Sequence of chain 1.I:
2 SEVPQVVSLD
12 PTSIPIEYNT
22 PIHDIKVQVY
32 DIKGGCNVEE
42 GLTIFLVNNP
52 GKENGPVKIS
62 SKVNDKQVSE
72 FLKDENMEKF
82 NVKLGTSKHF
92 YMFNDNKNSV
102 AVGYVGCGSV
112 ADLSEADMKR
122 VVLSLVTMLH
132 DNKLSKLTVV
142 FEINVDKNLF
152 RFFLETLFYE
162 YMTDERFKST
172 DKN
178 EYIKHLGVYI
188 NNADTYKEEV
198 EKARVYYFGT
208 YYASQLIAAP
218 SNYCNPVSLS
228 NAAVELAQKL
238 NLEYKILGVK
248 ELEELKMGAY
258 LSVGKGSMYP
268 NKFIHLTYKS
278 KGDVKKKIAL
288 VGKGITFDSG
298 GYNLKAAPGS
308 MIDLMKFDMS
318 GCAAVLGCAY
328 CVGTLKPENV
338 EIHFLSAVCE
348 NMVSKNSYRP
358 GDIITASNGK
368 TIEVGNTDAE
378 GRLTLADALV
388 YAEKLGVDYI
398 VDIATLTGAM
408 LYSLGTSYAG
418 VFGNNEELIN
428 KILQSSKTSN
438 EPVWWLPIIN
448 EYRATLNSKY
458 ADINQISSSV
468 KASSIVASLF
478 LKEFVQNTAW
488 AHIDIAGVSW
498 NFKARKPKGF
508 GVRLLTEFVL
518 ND

A protein and the small-molecule ligand that binds it are described below.
Small molecule (SMILES): CC(C)C[C@@H](C(=O)N[C@H](C(=O)O)c1ccccc1)[C@H](O)C(=O)NO

Binding-site contacts:
Ligand atom O2 contacts residue CO31 of chain 1.OB at 2.2 Å (h-bond).
Ligand atom N1 contacts residue LEU403 of chain 1.I at 2.5 Å (h-bond).
Ligand atom C1 contacts residue ALA376 of chain 1.I at 4.0 Å (hydrophobic).
Ligand atom C7 contacts residue ZN1 of chain 1.LB at 3.1 Å.
Ligand atom O3 contacts residue LYS302 of chain 1.I at 3.5 Å (salt-bridge).
Ligand atom O4 contacts residue ALA406 of chain 1.I at 4.0 Å.
Ligand atom O4 contacts residue THR404 of chain 1.I at 3.8 Å.
Ligand atom C7 contacts residue ZN1 of chain 1.MB at 3.8 Å.
Ligand atom O2 contacts residue GLU377 of chain 1.I at 3.0 Å (salt-bridge).
Ligand atom C6 contacts residue LEU403 of chain 1.I at 3.6 Å (hydrophobic).
Ligand atom N1 contacts residue ASP375 of chain 1.I at 3.5 Å (salt-bridge).
Ligand atom C7 contacts residue LEU403 of chain 1.I at 3.5 Å (hydrophobic).
Ligand atom O2 contacts residue ASP295 of chain 1.I at 3.1 Å (salt-bridge).
Ligand atom C7 contacts residue ASP375 of chain 1.I at 3.5 Å.
Ligand atom O1 contacts residue ASP375 of chain 1.I at 2.8 Å (salt-bridge).
Ligand atom O2 contacts residue ZN1 of chain 1.MB at 2.2 Å.
Ligand atom O2 contacts residue LEU403 of chain 1.I at 3.5 Å (h-bond).
Ligand atom O2 contacts residue ASP375 of chain 1.I at 2.9 Å (salt-bridge).
Ligand atom N1 contacts residue ASP295 of chain 1.I at 4.0 Å.
Ligand atom C1 contacts residue ARG379 of chain 1.I at 3.3 Å.
Ligand atom C4 contacts residue CO31 of chain 1.OB at 3.6 Å.
Ligand atom O1 contacts residue LYS302 of chain 1.I at 3.0 Å (salt-bridge).
Ligand atom O4 contacts residue GLY405 of chain 1.I at 2.8 Å (h-bond).
Ligand atom O3 contacts residue GLY405 of chain 1.I at 4.0 Å.
Ligand atom C4 contacts residue LEU403 of chain 1.I at 3.8 Å (hydrophobic).
Ligand atom N1 contacts residue CO31 of chain 1.OB at 2.9 Å (h-bond).
Ligand atom O2 contacts residue ZN1 of chain 1.LB at 2.3 Å.
Ligand atom C8 contacts residue GLY405 of chain 1.I at 3.8 Å.
Ligand atom C6 contacts residue GLY405 of chain 1.I at 3.8 Å.
Ligand atom N1 contacts residue ZN1 of chain 1.MB at 3.2 Å.
Ligand atom O1 contacts residue ASP295 of chain 1.I at 3.0 Å (salt-bridge).
Ligand atom C12 contacts residue SER470 of chain 1.I at 3.4 Å.
Ligand atom C7 contacts residue ASP295 of chain 1.I at 3.8 Å.
Ligand atom N1 contacts residue ZN1 of chain 1.LB at 3.2 Å.
Ligand atom O1 contacts residue ZN1 of chain 1.MB at 3.7 Å.
Ligand atom C7 contacts residue LYS302 of chain 1.I at 4.0 Å.
Ligand atom O2 contacts residue LYS290 of chain 1.I at 3.5 Å (salt-bridge).
Ligand atom C13 contacts residue SER470 of chain 1.I at 3.7 Å.
Ligand atom C13 contacts residue ALA406 of chain 1.I at 3.9 Å (hydrophobic).
Ligand atom O1 contacts residue ZN1 of chain 1.LB at 2.4 Å.

Sequence of chain 1.J:
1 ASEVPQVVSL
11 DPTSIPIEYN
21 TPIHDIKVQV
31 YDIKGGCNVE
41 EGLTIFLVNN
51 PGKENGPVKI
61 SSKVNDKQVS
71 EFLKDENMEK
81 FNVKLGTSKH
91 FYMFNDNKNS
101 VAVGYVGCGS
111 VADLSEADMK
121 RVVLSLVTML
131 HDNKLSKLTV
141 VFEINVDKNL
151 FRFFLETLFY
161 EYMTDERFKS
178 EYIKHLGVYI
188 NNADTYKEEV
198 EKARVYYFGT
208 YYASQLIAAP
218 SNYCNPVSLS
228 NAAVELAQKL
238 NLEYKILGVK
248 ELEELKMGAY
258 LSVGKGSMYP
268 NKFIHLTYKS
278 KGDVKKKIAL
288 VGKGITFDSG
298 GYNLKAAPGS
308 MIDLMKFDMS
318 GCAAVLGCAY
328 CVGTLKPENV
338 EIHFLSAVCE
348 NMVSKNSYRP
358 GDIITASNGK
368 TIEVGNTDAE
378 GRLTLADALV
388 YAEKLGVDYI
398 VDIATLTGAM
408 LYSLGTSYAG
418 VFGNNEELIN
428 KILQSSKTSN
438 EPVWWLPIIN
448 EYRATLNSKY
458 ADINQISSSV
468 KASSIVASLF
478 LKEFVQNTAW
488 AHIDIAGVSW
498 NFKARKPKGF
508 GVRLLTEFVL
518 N